Sequence of chain 1.C:
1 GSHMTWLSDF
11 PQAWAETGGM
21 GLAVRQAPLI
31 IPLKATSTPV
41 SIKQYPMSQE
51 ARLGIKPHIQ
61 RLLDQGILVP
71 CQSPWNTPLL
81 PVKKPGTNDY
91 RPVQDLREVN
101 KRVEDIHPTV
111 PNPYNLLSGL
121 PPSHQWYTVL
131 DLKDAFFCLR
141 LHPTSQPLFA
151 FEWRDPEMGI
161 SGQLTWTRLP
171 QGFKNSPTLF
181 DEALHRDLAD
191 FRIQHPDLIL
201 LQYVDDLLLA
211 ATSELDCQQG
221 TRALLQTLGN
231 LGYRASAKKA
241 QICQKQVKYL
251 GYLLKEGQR

Binding-site contacts:
Ligand atom O2 contacts residue DG4 of chain 1.B at 2.9 Å (h-bond).
Ligand atom O2 contacts residue LEU80 of chain 1.C at 3.2 Å.
Ligand atom N3 contacts residue DG8 of chain 1.B at 3.0 Å (h-bond).
Ligand atom C4' contacts residue TYR45 of chain 1.C at 3.1 Å (hydrophobic).
Ligand atom C2 contacts residue ARG97 of chain 1.C at 3.3 Å.
Ligand atom O6 contacts residue DC5 of chain 1.B at 3.0 Å (h-bond).
Ligand atom O4' contacts residue ARG97 of chain 1.C at 2.5 Å (salt-bridge).
Ligand atom N2 contacts residue DC1 of chain 1.B at 3.0 Å (h-bond).
Ligand atom N3 contacts residue DG4 of chain 1.B at 3.1 Å (h-bond).
Ligand atom N3 contacts residue DG8 of chain 1.B at 3.0 Å (h-bond).
Ligand atom O4 contacts residue DA6 of chain 1.B at 3.2 Å (h-bond).
Ligand atom O4 contacts residue DA2 of chain 1.B at 3.3 Å (h-bond).
Ligand atom N1 contacts residue DC1 of chain 1.B at 2.9 Å (h-bond).
Ligand atom O2 contacts residue ARG97 of chain 1.C at 2.7 Å (salt-bridge).
Ligand atom N3 contacts residue DA2 of chain 1.B at 3.0 Å (h-bond).
Ligand atom N2 contacts residue DC5 of chain 1.B at 2.7 Å (h-bond).
Ligand atom N6 contacts residue DA2 of chain 1.B at 3.5 Å (h-bond).
Ligand atom N4 contacts residue DG4 of chain 1.B at 3.2 Å (h-bond).
Ligand atom N1 contacts residue DC5 of chain 1.B at 2.9 Å (h-bond).
Ligand atom N3 contacts residue ARG97 of chain 1.C at 2.7 Å (salt-bridge).
Ligand atom N1 contacts residue DT7 of chain 1.B at 3.2 Å (h-bond).
Ligand atom C5' contacts residue TYR45 of chain 1.C at 3.4 Å (hydrophobic).
Ligand atom N1 contacts residue DG8 of chain 1.B at 3.3 Å (h-bond).
Ligand atom O6 contacts residue DG4 of chain 1.B at 3.0 Å (h-bond).
Ligand atom C2 contacts residue DG8 of chain 1.B at 3.2 Å.
Ligand atom N3 contacts residue DA6 of chain 1.B at 3.1 Å (h-bond).
Ligand atom N6 contacts residue DT7 of chain 1.B at 3.5 Å (h-bond).
Ligand atom N6 contacts residue DT3 of chain 1.B at 3.5 Å (h-bond).
Ligand atom O6 contacts residue DC1 of chain 1.B at 2.7 Å (h-bond).
Ligand atom O2 contacts residue DG8 of chain 1.B at 2.8 Å (h-bond).
Ligand atom N2 contacts residue DA6 of chain 1.B at 3.4 Å.
Ligand atom N1 contacts residue DT3 of chain 1.B at 3.3 Å (h-bond).
Ligand atom C2 contacts residue DC5 of chain 1.B at 3.5 Å.
Ligand atom N6 contacts residue DA6 of chain 1.B at 3.3 Å (h-bond).
Ligand atom C2 contacts residue ARG97 of chain 1.C at 3.3 Å.
Ligand atom N1 contacts residue DG4 of chain 1.B at 3.4 Å (h-bond).
Ligand atom N4 contacts residue DG8 of chain 1.B at 3.1 Å (h-bond).
Ligand atom C4 contacts residue DG8 of chain 1.B at 3.3 Å.
Ligand atom N2 contacts residue DA2 of chain 1.B at 3.4 Å (h-bond).
Ligand atom C6 contacts residue DG4 of chain 1.B at 3.5 Å.

A protein and the small-molecule ligand that binds it are described below.
Small molecule (SMILES): Cc1cn([C@H]2C[C@H](O[P](=O)(O)OC[C@H]3O[C@@H](n4cnc5c(=O)nc(N)[nH]c54)C[C@@H]3O[P](=O)(O)OC[C@H]3O[C@@H](n4ccc(N)nc4=O)C[C@@H]3O[P](=O)(O)OC[C@H]3O[C@@H](n4cnc5c(N)ncnc54)C[C@@H]3O[P](=O)(O)OC[C@H]3O[C@@H](n4cc(C)c(=O)[nH]c4=O)C[C@@H]3O[P](=O)(O)OC[C@H]3O[C@@H](n4cnc5c(=O)nc(N)[nH]c54)C[C@@H]3O)[C@@H](CO[P](=O)(O)O[C@H]3C[C@H](n4cnc5c(N)ncnc54)O[C@@H]3CO[P](=O)(O)O[C@H]3C[C@H](n4ccc(N)nc4=O)O[C@@H]3CO)O2)c(=O)[nH]c1=O